Binding-site contacts:
Ligand atom F3A contacts residue HIS188 of chain 1.C at 3.1 Å.
Ligand atom OAA contacts residue ASN31 of chain 1.C at 2.8 Å (h-bond).
Ligand atom O2' contacts residue GLY133 of chain 1.C at 3.3 Å (h-bond).
Ligand atom O3' contacts residue SER132 of chain 1.C at 2.7 Å (h-bond).
Ligand atom C5' contacts residue CYS30 of chain 1.C at 3.2 Å (hydrophobic).
Ligand atom N3 contacts residue TYR156 of chain 1.C at 3.1 Å (h-bond).
Ligand atom N3 contacts residue PHE155 of chain 1.C at 3.4 Å (h-bond).
Ligand atom N4 contacts residue SER161 of chain 1.C at 2.8 Å (h-bond).
Ligand atom C2 contacts residue ASP154 of chain 1.C at 3.3 Å.
Ligand atom O6A contacts residue ASN51 of chain 1.C at 3.3 Å (h-bond).
Ligand atom C1A contacts residue SER132 of chain 1.C at 3.2 Å.
Ligand atom O4' contacts residue ASN9 of chain 1.C at 2.9 Å (h-bond).
Ligand atom C4A contacts residue TYR156 of chain 1.C at 3.4 Å (hydrophobic).
Ligand atom O2 contacts residue ASP154 of chain 1.C at 2.7 Å (salt-bridge).
Ligand atom O7A contacts residue ASN51 of chain 1.C at 3.1 Å (h-bond).
Ligand atom C5 contacts residue SER161 of chain 1.C at 3.1 Å.
Ligand atom N3 contacts residue ASP154 of chain 1.C at 3.4 Å (salt-bridge).
Ligand atom O4' contacts residue GLY8 of chain 1.C at 3.3 Å.
Ligand atom O9A contacts residue LEU54 of chain 1.C at 3.5 Å.
Ligand atom N4 contacts residue TYR156 of chain 1.C at 3.2 Å.
Ligand atom O3' contacts residue THR131 of chain 1.C at 3.2 Å.
Ligand atom O2' contacts residue THR131 of chain 1.C at 3.0 Å (h-bond).
Ligand atom O2A contacts residue TYR162 of chain 1.C at 2.8 Å (h-bond).
Ligand atom C9A contacts residue LEU54 of chain 1.C at 3.5 Å (hydrophobic).
Ligand atom OAA contacts residue ASN51 of chain 1.C at 3.0 Å (h-bond).
Ligand atom O8A contacts residue ASN31 of chain 1.C at 3.4 Å.
Ligand atom O4A contacts residue HIS188 of chain 1.C at 3.3 Å.
Ligand atom O3A contacts residue TYR156 of chain 1.C at 2.4 Å (h-bond).
Ligand atom O2 contacts residue ILE153 of chain 1.C at 3.4 Å.
Ligand atom OAA contacts residue SER132 of chain 1.C at 2.5 Å (h-bond).
Ligand atom C3A contacts residue TYR156 of chain 1.C at 3.0 Å (hydrophobic).
Ligand atom C9A contacts residue GLN32 of chain 1.C at 3.2 Å.
Ligand atom O1A contacts residue ASN31 of chain 1.C at 3.2 Å (h-bond).
Ligand atom OBA contacts residue SER132 of chain 1.C at 2.8 Å (h-bond).
Ligand atom O9A contacts residue GLN58 of chain 1.C at 3.4 Å (h-bond).
Ligand atom O9A contacts residue GLN32 of chain 1.C at 2.6 Å (h-bond).
Ligand atom O3' contacts residue GLY133 of chain 1.C at 3.3 Å (h-bond).
Ligand atom O2 contacts residue PHE155 of chain 1.C at 3.0 Å (h-bond).
Ligand atom C4 contacts residue SER161 of chain 1.C at 3.4 Å.
Ligand atom O8A contacts residue GLN32 of chain 1.C at 2.6 Å (h-bond).

The protein below binds the small molecule below.
Small molecule (SMILES): CC(=O)N[C@@H]1[C@@H](O)[C@@H](F)C(O[P](=O)(O)OC[C@H]2O[C@@H](n3ccc(N)nc3=O)[C@H](O)[C@@H]2O)(C(=O)O)O[C@H]1[C@H](O)[C@H](O)CO

Sequence of chain 1.C:
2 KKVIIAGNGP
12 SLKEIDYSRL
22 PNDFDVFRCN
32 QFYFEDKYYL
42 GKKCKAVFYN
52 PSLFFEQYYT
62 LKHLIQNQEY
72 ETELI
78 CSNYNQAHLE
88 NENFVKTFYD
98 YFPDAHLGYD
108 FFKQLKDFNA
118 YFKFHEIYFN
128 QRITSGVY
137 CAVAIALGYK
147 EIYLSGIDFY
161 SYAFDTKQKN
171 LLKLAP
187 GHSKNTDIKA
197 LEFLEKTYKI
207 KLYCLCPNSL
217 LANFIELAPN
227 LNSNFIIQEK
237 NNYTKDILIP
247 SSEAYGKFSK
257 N